Binding-site contacts:
Ligand atom CAV contacts residue GLN131 of chain 1.B at 4.0 Å.
Ligand atom CAQ contacts residue THR132 of chain 1.B at 3.6 Å.
Ligand atom OAF contacts residue GLN131 of chain 1.B at 4.3 Å.
Ligand atom CAZ contacts residue GLN131 of chain 1.B at 4.2 Å.
Ligand atom CAQ contacts residue VAL124 of chain 1.B at 3.9 Å (hydrophobic).
Ligand atom CAP contacts residue VAL124 of chain 1.B at 4.4 Å (hydrophobic).
Ligand atom OAG contacts residue GLN131 of chain 1.B at 3.3 Å.
Ligand atom CAK contacts residue PHE128 of chain 1.B at 4.0 Å (hydrophobic).
Ligand atom CAY contacts residue GLN131 of chain 1.B at 4.5 Å.
Ligand atom CAK contacts residue THR132 of chain 1.B at 3.8 Å.
Ligand atom CAI contacts residue PHE128 of chain 1.B at 3.8 Å (hydrophobic).
Ligand atom CAQ contacts residue ALA125 of chain 1.B at 4.2 Å (hydrophobic).
Ligand atom CAI contacts residue THR132 of chain 1.B at 4.2 Å.
Ligand atom CAI contacts residue GLN131 of chain 1.B at 3.5 Å.
Ligand atom CAE contacts residue VAL124 of chain 1.B at 3.7 Å (hydrophobic).
Ligand atom CAP contacts residue THR132 of chain 1.B at 3.7 Å.
Ligand atom CAK contacts residue GLN131 of chain 1.B at 4.2 Å.
Ligand atom CBG contacts residue THR132 of chain 1.B at 4.1 Å.
Ligand atom CAP contacts residue ALA125 of chain 1.B at 4.4 Å (hydrophobic).

This small molecule binds to this protein.
Small molecule (SMILES): CC(C)CCC[C@@H](C)[C@H]1CC[C@H]2[C@@H]3CC=C4C[C@@H](OC(=O)CCC(=O)O)CC[C@]4(C)[C@H]3CC[C@]12C

Sequence of chain 1.B:
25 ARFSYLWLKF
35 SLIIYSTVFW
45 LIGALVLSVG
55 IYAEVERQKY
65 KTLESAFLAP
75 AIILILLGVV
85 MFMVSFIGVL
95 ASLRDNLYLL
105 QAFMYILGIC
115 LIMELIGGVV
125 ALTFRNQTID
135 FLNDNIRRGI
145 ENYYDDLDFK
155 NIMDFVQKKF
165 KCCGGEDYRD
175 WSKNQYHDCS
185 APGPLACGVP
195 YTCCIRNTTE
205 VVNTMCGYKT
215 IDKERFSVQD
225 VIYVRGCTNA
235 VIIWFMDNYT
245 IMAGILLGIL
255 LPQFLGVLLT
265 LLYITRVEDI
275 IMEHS